Sequence of chain 1.B:
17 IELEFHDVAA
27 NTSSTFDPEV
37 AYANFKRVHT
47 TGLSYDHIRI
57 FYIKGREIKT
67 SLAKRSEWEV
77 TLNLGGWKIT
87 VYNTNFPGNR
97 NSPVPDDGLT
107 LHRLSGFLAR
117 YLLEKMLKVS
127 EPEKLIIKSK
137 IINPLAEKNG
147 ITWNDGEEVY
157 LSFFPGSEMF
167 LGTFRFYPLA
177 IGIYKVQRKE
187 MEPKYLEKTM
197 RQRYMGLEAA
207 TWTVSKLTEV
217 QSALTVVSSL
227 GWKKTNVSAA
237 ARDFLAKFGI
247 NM

This small molecule binds to this protein.
Small molecule (SMILES): Nc1ncnc2c1ncn2[C@@H]1O[C@H](CO[P](=O)(O)O[C@H]2[C@@H](O)[C@H](n3cnc4c(N)ncnc43)O[C@@H]2CO[P](=O)(O)O[C@H]2[C@@H](O)[C@H](n3cnc4c(N)ncnc43)O[C@@H]2CO[P](=O)(O)O[C@H]2[C@@H](O)[C@H](n3cnc4c(N)ncnc43)O[C@@H]2CO[P](=O)(O)O[C@H]2[C@@H](O)[C@H](n3cnc4c(N)ncnc43)O[C@@H]2CO[P](=O)(O)O[C@H]2[C@@H](O)[C@H](n3cnc4c(N)ncnc43)O[C@@H]2CO[P](=O)(O)O[C@H]2[C@@H](O)[C@H](n3cnc4c(N)ncnc43)O[C@@H]2CO[P](=O)(O)O[C@H]2[C@@H](O)[C@H](n3cnc4c(N)ncnc43)O[C@@H]2CO[P](=O)(O)O[C@H]2[C@@H](O)[C@H](n3cnc4c(N)ncnc43)O[C@@H]2COP(=O)=O)[C@@H](O)[C@H]1O

Sequence of chain 4.B:
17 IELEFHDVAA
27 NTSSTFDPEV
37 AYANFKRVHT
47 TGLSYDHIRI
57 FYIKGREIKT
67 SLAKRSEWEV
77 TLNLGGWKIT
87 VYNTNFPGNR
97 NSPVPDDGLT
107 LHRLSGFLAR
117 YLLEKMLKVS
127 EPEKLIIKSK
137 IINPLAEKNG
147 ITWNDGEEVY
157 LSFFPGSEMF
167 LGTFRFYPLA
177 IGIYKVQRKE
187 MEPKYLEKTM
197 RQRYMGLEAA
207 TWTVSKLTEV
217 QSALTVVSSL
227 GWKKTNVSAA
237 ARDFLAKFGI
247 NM

Binding-site contacts:
Ligand atom C4 contacts residue ARG199 of chain 1.B at 3.4 Å.
Ligand atom C5 contacts residue ARG199 of chain 1.B at 3.0 Å.
Ligand atom O4' contacts residue PRO99 of chain 1.B at 3.4 Å.
Ligand atom N9 contacts residue TYR191 of chain 1.B at 3.2 Å (h-bond).
Ligand atom C5' contacts residue PRO140 of chain 1.B at 3.5 Å (hydrophobic).
Ligand atom N3 contacts residue ARG199 of chain 1.B at 3.3 Å.
Ligand atom N6 contacts residue A10 of chain 3.F at 3.1 Å.
Ligand atom OP1 contacts residue THR106 of chain 1.B at 3.0 Å (h-bond).
Ligand atom OP1 contacts residue ARG62 of chain 1.B at 3.2 Å (salt-bridge).
Ligand atom OP1 contacts residue ARG109 of chain 1.B at 3.2 Å (salt-bridge).
Ligand atom P contacts residue SER29 of chain 1.B at 3.4 Å.
Ligand atom O2' contacts residue GLN198 of chain 1.B at 2.9 Å (h-bond).
Ligand atom C6 contacts residue ILE59 of chain 1.B at 3.5 Å (hydrophobic).
Ligand atom N7 contacts residue ARG199 of chain 1.B at 3.3 Å (salt-bridge).
Ligand atom C2 contacts residue TYR191 of chain 1.B at 3.4 Å (hydrophobic).
Ligand atom C2 contacts residue A3 of chain 4.F at 3.0 Å.
Ligand atom P contacts residue ARG197 of chain 1.B at 3.2 Å.
Ligand atom N6 contacts residue LYS65 of chain 1.B at 3.4 Å (salt-bridge).
Ligand atom C6 contacts residue A10 of chain 3.F at 3.3 Å.
Ligand atom N6 contacts residue ASP33 of chain 1.B at 2.7 Å (salt-bridge).
Ligand atom N6 contacts residue ILE59 of chain 1.B at 3.3 Å.
Ligand atom N6 contacts residue PRO161 of chain 1.B at 3.2 Å.
Ligand atom C2' contacts residue ARG62 of chain 1.B at 3.5 Å.
Ligand atom O2' contacts residue PRO99 of chain 1.B at 3.2 Å.
Ligand atom C4 contacts residue TYR191 of chain 1.B at 3.1 Å (hydrophobic).
Ligand atom N6 contacts residue ASN27 of chain 4.B at 3.5 Å (h-bond).
Ligand atom N3 contacts residue TYR191 of chain 1.B at 3.1 Å.
Ligand atom N3 contacts residue A3 of chain 4.F at 3.2 Å (h-bond).
Ligand atom C6 contacts residue ASP33 of chain 1.B at 3.4 Å.
Ligand atom C5 contacts residue LEU141 of chain 1.B at 3.5 Å (hydrophobic).
Ligand atom C5 contacts residue TYR191 of chain 1.B at 3.3 Å (hydrophobic).
Ligand atom N6 contacts residue ARG199 of chain 1.B at 3.5 Å (salt-bridge).
Ligand atom C6 contacts residue ARG199 of chain 1.B at 3.1 Å.
Ligand atom N1 contacts residue ASP33 of chain 1.B at 3.2 Å (salt-bridge).
Ligand atom N3 contacts residue LYS181 of chain 1.B at 3.5 Å (salt-bridge).
Ligand atom OP2 contacts residue ARG197 of chain 1.B at 2.0 Å (salt-bridge).
Ligand atom N1 contacts residue A10 of chain 3.F at 3.0 Å.
Ligand atom O4' contacts residue PRO140 of chain 1.B at 3.3 Å.
Ligand atom O3' contacts residue PRO140 of chain 1.B at 3.3 Å.
Ligand atom C1' contacts residue TYR191 of chain 1.B at 3.0 Å (hydrophobic).